Binding-site contacts:
Ligand atom O6 contacts residue GLN65 of chain 5.I at 2.5 Å (h-bond).
Ligand atom C3 contacts residue ASN67 of chain 5.C at 3.8 Å.
Ligand atom O5 contacts residue GLN65 of chain 5.I at 3.7 Å.
Ligand atom C2 contacts residue GLN65 of chain 5.I at 4.4 Å.
Ligand atom N2 contacts residue ASN67 of chain 5.C at 2.9 Å (h-bond).
Ligand atom C8 contacts residue PHE90 of chain 5.C at 3.7 Å (hydrophobic).
Ligand atom C2 contacts residue ASN67 of chain 5.C at 2.4 Å.
Ligand atom O4 contacts residue ASP66 of chain 5.I at 2.7 Å (salt-bridge).
Ligand atom O6 contacts residue TYR60 of chain 5.I at 4.2 Å.
Ligand atom C6 contacts residue GLN65 of chain 5.I at 3.5 Å.
Ligand atom C5 contacts residue GLN65 of chain 5.I at 3.7 Å.
Ligand atom O6 contacts residue ASN67 of chain 5.C at 4.0 Å.
Ligand atom C5 contacts residue ASN67 of chain 5.C at 3.7 Å.
Ligand atom C4 contacts residue ASN67 of chain 5.C at 4.2 Å.
Ligand atom C7 contacts residue PHE90 of chain 5.C at 4.4 Å (hydrophobic).
Ligand atom O3 contacts residue GLN65 of chain 5.I at 3.6 Å.
Ligand atom C4 contacts residue GLN65 of chain 5.I at 3.3 Å.
Ligand atom O7 contacts residue ASN67 of chain 5.C at 4.1 Å.
Ligand atom C3 contacts residue GLN65 of chain 5.I at 4.0 Å.
Ligand atom C4 contacts residue ASP66 of chain 5.I at 4.0 Å.
Ligand atom C7 contacts residue ASN67 of chain 5.C at 3.7 Å.
Ligand atom O4 contacts residue GLN65 of chain 5.I at 3.6 Å.
Ligand atom C1 contacts residue ASN67 of chain 5.C at 1.4 Å.
Ligand atom O5 contacts residue ASN67 of chain 5.C at 2.4 Å (h-bond).

A protein and the small-molecule ligand that binds it are described below.
Small molecule (SMILES): CC(=O)N[C@@H]1[C@@H](O)[C@H](O)[C@@H](CO)O[C@H]1O

Sequence of chain 5.I:
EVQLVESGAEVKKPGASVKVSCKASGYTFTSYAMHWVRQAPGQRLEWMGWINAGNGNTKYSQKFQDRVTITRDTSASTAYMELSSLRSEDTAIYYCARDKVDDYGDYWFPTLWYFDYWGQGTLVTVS

Sequence of chain 5.C:
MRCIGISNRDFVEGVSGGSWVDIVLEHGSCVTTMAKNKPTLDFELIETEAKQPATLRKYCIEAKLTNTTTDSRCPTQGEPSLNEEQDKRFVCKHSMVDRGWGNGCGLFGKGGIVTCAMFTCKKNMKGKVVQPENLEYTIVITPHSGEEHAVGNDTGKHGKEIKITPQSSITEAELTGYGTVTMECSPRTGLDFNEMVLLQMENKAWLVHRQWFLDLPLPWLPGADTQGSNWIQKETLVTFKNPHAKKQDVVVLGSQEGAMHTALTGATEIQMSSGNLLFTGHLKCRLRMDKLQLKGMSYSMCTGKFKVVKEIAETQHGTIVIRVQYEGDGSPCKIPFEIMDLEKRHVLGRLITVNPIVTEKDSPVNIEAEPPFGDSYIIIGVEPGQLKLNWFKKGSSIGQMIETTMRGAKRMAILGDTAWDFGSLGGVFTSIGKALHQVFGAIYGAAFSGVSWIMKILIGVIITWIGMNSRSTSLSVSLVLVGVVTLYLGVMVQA